A protein and the small-molecule ligand that binds it are described below.
Small molecule (SMILES): CC(=O)N[C@H]1[C@H](O[C@H]2[C@H](O)[C@@H](NC(C)=O)CO[C@@H]2CO)O[C@H](CO)[C@@H](O[C@@H]2O[C@H](CO)[C@@H](O)[C@H](OC3O[C@H](CO)[C@@H](O)[C@H](O)[C@@H]3O)[C@@H]2O)[C@@H]1O

Binding-site contacts:
Ligand atom C8 contacts residue SER211 of chain 1.A at 3.4 Å.
Ligand atom C8 contacts residue THR179 of chain 1.A at 4.2 Å.
Ligand atom C5 contacts residue ASN157 of chain 1.G at 3.6 Å.
Ligand atom C2 contacts residue TRP214 of chain 1.A at 3.8 Å (hydrophobic).
Ligand atom C2 contacts residue SER211 of chain 1.A at 3.8 Å.
Ligand atom C3 contacts residue TRP214 of chain 1.A at 3.3 Å (hydrophobic).
Ligand atom O5 contacts residue TRP214 of chain 1.A at 4.5 Å.
Ligand atom N2 contacts residue ASN157 of chain 1.G at 2.9 Å (h-bond).
Ligand atom C2 contacts residue TRP214 of chain 1.A at 4.0 Å (hydrophobic).
Ligand atom C4 contacts residue ASN157 of chain 1.G at 4.2 Å.
Ligand atom C5 contacts residue TRP214 of chain 1.A at 4.1 Å (hydrophobic).
Ligand atom N2 contacts residue TRP214 of chain 1.A at 4.0 Å.
Ligand atom C7 contacts residue ASN157 of chain 1.G at 3.6 Å.
Ligand atom C7 contacts residue TRP214 of chain 1.A at 3.9 Å (hydrophobic).
Ligand atom O3 contacts residue TRP214 of chain 1.A at 2.9 Å.
Ligand atom C4 contacts residue TRP214 of chain 1.A at 4.2 Å (hydrophobic).
Ligand atom N2 contacts residue SER211 of chain 1.A at 2.8 Å (h-bond).
Ligand atom C6 contacts residue THR159 of chain 1.G at 4.0 Å.
Ligand atom O4 contacts residue TRP214 of chain 1.A at 3.8 Å.
Ligand atom C1 contacts residue SER211 of chain 1.A at 3.6 Å.
Ligand atom C2 contacts residue ASN157 of chain 1.G at 2.5 Å.
Ligand atom O7 contacts residue ARG212 of chain 1.A at 4.4 Å.
Ligand atom C4 contacts residue TRP214 of chain 1.A at 4.4 Å (hydrophobic).
Ligand atom C1 contacts residue ASN157 of chain 1.G at 1.5 Å.
Ligand atom C7 contacts residue SER211 of chain 1.A at 3.6 Å.
Ligand atom C3 contacts residue TRP214 of chain 1.A at 4.0 Å (hydrophobic).
Ligand atom O7 contacts residue TRP214 of chain 1.A at 3.0 Å (h-bond).
Ligand atom O7 contacts residue ASN157 of chain 1.G at 4.0 Å.
Ligand atom C3 contacts residue ASN157 of chain 1.G at 3.8 Å.
Ligand atom O7 contacts residue PRO213 of chain 1.A at 3.5 Å.
Ligand atom O6 contacts residue THR159 of chain 1.G at 3.8 Å.
Ligand atom C1 contacts residue TRP214 of chain 1.A at 4.0 Å (hydrophobic).
Ligand atom O5 contacts residue ASN157 of chain 1.G at 2.4 Å (h-bond).

Sequence of chain 1.G:
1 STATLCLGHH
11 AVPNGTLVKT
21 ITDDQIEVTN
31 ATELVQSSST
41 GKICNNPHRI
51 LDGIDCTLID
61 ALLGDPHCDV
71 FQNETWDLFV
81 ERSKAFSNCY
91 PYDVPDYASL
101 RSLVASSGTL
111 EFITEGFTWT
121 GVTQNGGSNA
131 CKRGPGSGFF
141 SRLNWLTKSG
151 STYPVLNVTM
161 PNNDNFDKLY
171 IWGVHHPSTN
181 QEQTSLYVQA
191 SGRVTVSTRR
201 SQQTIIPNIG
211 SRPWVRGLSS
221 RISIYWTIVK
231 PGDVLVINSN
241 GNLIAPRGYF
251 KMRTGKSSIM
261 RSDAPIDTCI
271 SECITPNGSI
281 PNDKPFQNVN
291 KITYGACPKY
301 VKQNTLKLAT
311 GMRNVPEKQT

Sequence of chain 1.A:
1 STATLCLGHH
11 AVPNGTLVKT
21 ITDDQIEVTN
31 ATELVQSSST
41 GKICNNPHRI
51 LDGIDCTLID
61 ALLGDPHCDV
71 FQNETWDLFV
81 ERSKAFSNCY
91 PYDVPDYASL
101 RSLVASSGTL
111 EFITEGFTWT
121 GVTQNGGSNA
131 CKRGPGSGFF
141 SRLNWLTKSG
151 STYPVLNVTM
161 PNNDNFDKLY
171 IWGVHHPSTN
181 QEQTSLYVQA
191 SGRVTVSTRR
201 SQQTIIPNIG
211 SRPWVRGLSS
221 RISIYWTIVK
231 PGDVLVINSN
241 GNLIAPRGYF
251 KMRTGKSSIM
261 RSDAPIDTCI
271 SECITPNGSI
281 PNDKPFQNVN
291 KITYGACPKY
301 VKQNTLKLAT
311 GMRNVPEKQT